Binding-site contacts:
Ligand atom C4' contacts residue ASP623 of chain 1.I at 3.9 Å.
Ligand atom C5' contacts residue CA1 of chain 1.AA at 3.7 Å.
Ligand atom C3' contacts residue CA1 of chain 1.AA at 4.0 Å.
Ligand atom C3' contacts residue ASP623 of chain 1.I at 3.3 Å.
Ligand atom C4' contacts residue CA1 of chain 1.AA at 4.1 Å.
Ligand atom OP1 contacts residue TYR619 of chain 1.I at 4.2 Å.
Ligand atom O4' contacts residue THR622 of chain 1.I at 4.3 Å.
Ligand atom OP1 contacts residue TYR708 of chain 1.I at 2.7 Å (h-bond).
Ligand atom OP2 contacts residue MET728 of chain 1.I at 3.7 Å.
Ligand atom OP2 contacts residue TYR708 of chain 1.I at 3.7 Å.
Ligand atom C4' contacts residue ASP621 of chain 1.I at 3.5 Å.
Ligand atom O4' contacts residue ASP621 of chain 1.I at 3.3 Å (salt-bridge).
Ligand atom OP1 contacts residue ASP621 of chain 1.I at 4.3 Å.
Ligand atom O5' contacts residue CA1 of chain 1.AA at 3.7 Å.
Ligand atom C1' contacts residue THR622 of chain 1.I at 4.0 Å.
Ligand atom C4' contacts residue THR622 of chain 1.I at 4.2 Å.
Ligand atom O5' contacts residue ASP621 of chain 1.I at 4.1 Å.
Ligand atom OP1 contacts residue TYR626 of chain 1.I at 4.4 Å.
Ligand atom O4' contacts residue LYS706 of chain 1.I at 4.3 Å.
Ligand atom C3' contacts residue THR622 of chain 1.I at 4.1 Å.
Ligand atom C2' contacts residue THR622 of chain 1.I at 3.5 Å.
Ligand atom P contacts residue TYR708 of chain 1.I at 3.7 Å.
Ligand atom C1' contacts residue ASP621 of chain 1.I at 4.1 Å.
Ligand atom C5' contacts residue ASP621 of chain 1.I at 4.3 Å.
Ligand atom C2' contacts residue ASP623 of chain 1.I at 4.1 Å.

Sequence of chain 1.I:
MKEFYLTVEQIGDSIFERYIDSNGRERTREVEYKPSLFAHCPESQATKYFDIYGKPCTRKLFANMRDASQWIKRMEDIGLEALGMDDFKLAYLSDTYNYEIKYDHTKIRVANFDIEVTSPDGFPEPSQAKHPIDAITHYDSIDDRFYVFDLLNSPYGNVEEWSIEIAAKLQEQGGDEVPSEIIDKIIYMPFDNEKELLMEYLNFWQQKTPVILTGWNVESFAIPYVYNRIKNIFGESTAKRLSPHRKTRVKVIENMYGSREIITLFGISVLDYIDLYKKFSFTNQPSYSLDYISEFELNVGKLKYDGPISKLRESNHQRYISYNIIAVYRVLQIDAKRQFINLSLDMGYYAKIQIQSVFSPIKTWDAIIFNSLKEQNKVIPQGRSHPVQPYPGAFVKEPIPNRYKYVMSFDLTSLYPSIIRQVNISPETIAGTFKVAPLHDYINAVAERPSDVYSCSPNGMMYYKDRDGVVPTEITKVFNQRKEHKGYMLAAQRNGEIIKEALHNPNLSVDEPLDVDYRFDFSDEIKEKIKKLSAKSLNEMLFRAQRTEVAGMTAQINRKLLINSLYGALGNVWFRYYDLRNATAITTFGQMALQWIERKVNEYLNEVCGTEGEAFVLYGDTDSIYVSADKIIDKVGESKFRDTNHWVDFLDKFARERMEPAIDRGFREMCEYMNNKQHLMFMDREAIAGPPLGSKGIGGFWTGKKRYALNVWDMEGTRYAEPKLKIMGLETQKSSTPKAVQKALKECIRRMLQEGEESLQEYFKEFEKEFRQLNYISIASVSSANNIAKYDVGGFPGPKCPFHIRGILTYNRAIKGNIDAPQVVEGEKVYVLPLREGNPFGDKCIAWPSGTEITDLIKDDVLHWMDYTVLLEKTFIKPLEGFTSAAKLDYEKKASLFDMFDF

A small-molecule ligand and the protein it binds are described below.
Small molecule (SMILES): Nc1ccn([C@H]2CC[C@@H](COP(=O)(O)O)O2)c(=O)n1